Binding-site contacts:
Ligand atom O15 contacts residue GLU143 of chain 1.A at 2.6 Å (salt-bridge).
Ligand atom C17 contacts residue GLU143 of chain 1.A at 3.7 Å.
Ligand atom O10 contacts residue DMS1 of chain 1.I at 3.6 Å.
Ligand atom C26 contacts residue ASN112 of chain 1.A at 3.7 Å.
Ligand atom N11 contacts residue PHE114 of chain 1.A at 3.7 Å.
Ligand atom C21 contacts residue VAL139 of chain 1.A at 3.8 Å (hydrophobic).
Ligand atom C4 contacts residue PHE114 of chain 1.A at 3.8 Å (hydrophobic).
Ligand atom C27 contacts residue ASN112 of chain 1.A at 3.6 Å.
Ligand atom N16 contacts residue ALA113 of chain 1.A at 2.8 Å (h-bond).
Ligand atom O14 contacts residue ZN1 of chain 1.B at 2.0 Å.
Ligand atom C22 contacts residue HIS231 of chain 1.A at 3.6 Å.
Ligand atom O14 contacts residue HIS231 of chain 1.A at 2.8 Å (h-bond).
Ligand atom O14 contacts residue HIS142 of chain 1.A at 3.3 Å (h-bond).
Ligand atom O14 contacts residue TYR157 of chain 1.A at 3.4 Å (h-bond).
Ligand atom C7 contacts residue TYR157 of chain 1.A at 3.6 Å (hydrophobic).
Ligand atom C3 contacts residue ASN116 of chain 1.A at 3.6 Å.
Ligand atom O14 contacts residue GLU166 of chain 1.A at 2.9 Å (salt-bridge).
Ligand atom C3 contacts residue TRP115 of chain 1.A at 3.8 Å (hydrophobic).
Ligand atom C25 contacts residue HIS231 of chain 1.A at 3.5 Å.
Ligand atom C21 contacts residue LEU202 of chain 1.A at 3.8 Å (hydrophobic).
Ligand atom C12 contacts residue ALA113 of chain 1.A at 3.4 Å (hydrophobic).
Ligand atom O15 contacts residue HIS142 of chain 1.A at 3.8 Å.
Ligand atom N24 contacts residue ASN112 of chain 1.A at 3.1 Å (h-bond).
Ligand atom O23 contacts residue ARG203 of chain 1.A at 2.9 Å (salt-bridge).
Ligand atom C9 contacts residue TYR157 of chain 1.A at 3.8 Å (hydrophobic).
Ligand atom N16 contacts residue GLU143 of chain 1.A at 3.5 Å (salt-bridge).
Ligand atom N16 contacts residue ASN112 of chain 1.A at 3.1 Å (h-bond).
Ligand atom C18 contacts residue ASN112 of chain 1.A at 3.8 Å.
Ligand atom O15 contacts residue ZN1 of chain 1.B at 3.0 Å.
Ligand atom C4 contacts residue TRP115 of chain 1.A at 3.8 Å (hydrophobic).
Ligand atom P13 contacts residue ZN1 of chain 1.B at 3.0 Å.
Ligand atom C19 contacts residue LEU202 of chain 1.A at 3.7 Å (hydrophobic).
Ligand atom P13 contacts residue ALA113 of chain 1.A at 3.4 Å.
Ligand atom O15 contacts residue HIS146 of chain 1.A at 3.3 Å.
Ligand atom C18 contacts residue GLU143 of chain 1.A at 3.4 Å.
Ligand atom O14 contacts residue HIS146 of chain 1.A at 3.6 Å (h-bond).
Ligand atom O8 contacts residue TYR157 of chain 1.A at 3.7 Å.
Ligand atom N24 contacts residue HIS231 of chain 1.A at 3.6 Å (h-bond).
Ligand atom O23 contacts residue HIS231 of chain 1.A at 3.2 Å.
Ligand atom O15 contacts residue ALA113 of chain 1.A at 3.4 Å (h-bond).

Sequence of chain 1.A:
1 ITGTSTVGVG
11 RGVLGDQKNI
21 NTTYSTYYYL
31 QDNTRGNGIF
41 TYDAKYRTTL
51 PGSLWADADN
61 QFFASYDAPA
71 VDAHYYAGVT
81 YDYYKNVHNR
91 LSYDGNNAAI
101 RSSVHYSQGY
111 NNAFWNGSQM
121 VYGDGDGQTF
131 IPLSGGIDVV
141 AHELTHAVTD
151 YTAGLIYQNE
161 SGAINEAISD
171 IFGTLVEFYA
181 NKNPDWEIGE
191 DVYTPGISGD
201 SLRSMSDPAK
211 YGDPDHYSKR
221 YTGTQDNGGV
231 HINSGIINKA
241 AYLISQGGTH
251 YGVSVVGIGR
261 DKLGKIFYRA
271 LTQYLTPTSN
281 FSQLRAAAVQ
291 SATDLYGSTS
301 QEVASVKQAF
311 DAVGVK

A protein and the small-molecule ligand that binds it are described below.
Small molecule (SMILES): CC(C)C[C@H](NP(=O)(O)CNC(=O)OCc1ccccc1)C(=O)NC[C@H](C)C(C)(C)C